Sequence of chain 1.A:
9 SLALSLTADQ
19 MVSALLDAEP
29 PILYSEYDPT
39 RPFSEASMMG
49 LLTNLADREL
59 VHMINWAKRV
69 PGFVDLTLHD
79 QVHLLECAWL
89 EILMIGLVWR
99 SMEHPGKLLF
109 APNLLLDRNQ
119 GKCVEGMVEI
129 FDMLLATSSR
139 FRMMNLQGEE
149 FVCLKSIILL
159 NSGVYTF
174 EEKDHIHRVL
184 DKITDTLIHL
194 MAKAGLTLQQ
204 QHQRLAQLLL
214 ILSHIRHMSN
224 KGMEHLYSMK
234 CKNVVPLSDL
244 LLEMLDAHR

Binding-site contacts:
Ligand atom CAE contacts residue LEU95 of chain 1.A at 4.0 Å (hydrophobic).
Ligand atom CAI contacts residue ILE128 of chain 1.A at 4.2 Å (hydrophobic).
Ligand atom CAO contacts residue PHE108 of chain 1.A at 4.0 Å (hydrophobic).
Ligand atom CAD contacts residue LEU53 of chain 1.A at 4.2 Å (hydrophobic).
Ligand atom CAH contacts residue ILE128 of chain 1.A at 4.1 Å (hydrophobic).
Ligand atom CAN contacts residue MET47 of chain 1.A at 3.4 Å (hydrophobic).
Ligand atom CAM contacts residue LEU91 of chain 1.A at 4.0 Å (hydrophobic).
Ligand atom CAN contacts residue MET125 of chain 1.A at 4.3 Å (hydrophobic).
Ligand atom OAC contacts residue MET47 of chain 1.A at 2.9 Å.
Ligand atom CL1 contacts residue THR51 of chain 1.A at 3.7 Å.
Ligand atom CAI contacts residue MET92 of chain 1.A at 4.0 Å (hydrophobic).
Ligand atom CAP contacts residue LEU50 of chain 1.A at 4.3 Å (hydrophobic).
Ligand atom CAE contacts residue LEU91 of chain 1.A at 3.6 Å (hydrophobic).
Ligand atom CAG contacts residue PHE108 of chain 1.A at 4.0 Å (hydrophobic).
Ligand atom CAJ contacts residue MET47 of chain 1.A at 3.5 Å (hydrophobic).
Ligand atom OAB contacts residue LEU91 of chain 1.A at 3.8 Å.
Ligand atom OAB contacts residue GLU57 of chain 1.A at 2.7 Å (salt-bridge).
Ligand atom CAN contacts residue GLY225 of chain 1.A at 4.2 Å.
Ligand atom CAG contacts residue LEU95 of chain 1.A at 4.0 Å (hydrophobic).
Ligand atom CAF contacts residue ALA54 of chain 1.A at 3.8 Å (hydrophobic).
Ligand atom CL1 contacts residue LEU50 of chain 1.A at 3.1 Å.
Ligand atom CAH contacts residue GLY225 of chain 1.A at 4.0 Å.
Ligand atom CAN contacts residue HIS228 of chain 1.A at 3.6 Å.
Ligand atom CAN contacts residue LEU229 of chain 1.A at 4.3 Å (hydrophobic).
Ligand atom CL1 contacts residue ALA54 of chain 1.A at 3.6 Å.
Ligand atom OAC contacts residue GLY225 of chain 1.A at 4.1 Å.
Ligand atom OAB contacts residue ARG98 of chain 1.A at 3.0 Å (salt-bridge).
Ligand atom CAM contacts residue GLU57 of chain 1.A at 3.3 Å.
Ligand atom CAG contacts residue LEU91 of chain 1.A at 4.3 Å (hydrophobic).
Ligand atom CAD contacts residue LEU50 of chain 1.A at 4.2 Å (hydrophobic).
Ligand atom CAH contacts residue MET125 of chain 1.A at 4.2 Å (hydrophobic).
Ligand atom NAL contacts residue MET92 of chain 1.A at 4.2 Å.
Ligand atom CAD contacts residue GLU57 of chain 1.A at 3.2 Å.
Ligand atom CAM contacts residue ARG98 of chain 1.A at 4.0 Å.
Ligand atom CAF contacts residue LEU50 of chain 1.A at 3.7 Å (hydrophobic).
Ligand atom OAC contacts residue LEU229 of chain 1.A at 3.4 Å (h-bond).
Ligand atom CAH contacts residue HIS228 of chain 1.A at 3.7 Å.
Ligand atom CAD contacts residue ALA54 of chain 1.A at 4.0 Å (hydrophobic).
Ligand atom NAS contacts residue PHE108 of chain 1.A at 4.3 Å.
Ligand atom OAC contacts residue HIS228 of chain 1.A at 2.8 Å (h-bond).

This protein binds this small molecule.
Small molecule (SMILES): Oc1ccc(-n2nc3ccc(O)cc3c2Cl)cc1